Binding-site contacts:
Ligand atom C5 contacts residue ASN372 of chain 1.C at 2.9 Å.
Ligand atom O6 contacts residue ASN372 of chain 1.C at 4.0 Å.
Ligand atom C2 contacts residue ASN372 of chain 1.C at 2.5 Å.
Ligand atom C8 contacts residue GLU373 of chain 1.C at 4.2 Å.
Ligand atom N2 contacts residue ASN372 of chain 1.C at 3.6 Å (h-bond).
Ligand atom O5 contacts residue ASN372 of chain 1.C at 2.4 Å (h-bond).
Ligand atom O3 contacts residue ASN372 of chain 1.C at 4.5 Å.
Ligand atom C6 contacts residue ASN372 of chain 1.C at 2.7 Å.
Ligand atom C4 contacts residue ASN372 of chain 1.C at 3.2 Å.
Ligand atom C1 contacts residue ASN372 of chain 1.C at 1.4 Å.
Ligand atom C3 contacts residue ASN372 of chain 1.C at 3.4 Å.
Ligand atom C6 contacts residue GLU373 of chain 1.C at 4.2 Å.
Ligand atom O6 contacts residue GLU373 of chain 1.C at 4.5 Å.
Ligand atom O7 contacts residue ASN372 of chain 1.C at 4.4 Å.

Sequence of chain 1.C:
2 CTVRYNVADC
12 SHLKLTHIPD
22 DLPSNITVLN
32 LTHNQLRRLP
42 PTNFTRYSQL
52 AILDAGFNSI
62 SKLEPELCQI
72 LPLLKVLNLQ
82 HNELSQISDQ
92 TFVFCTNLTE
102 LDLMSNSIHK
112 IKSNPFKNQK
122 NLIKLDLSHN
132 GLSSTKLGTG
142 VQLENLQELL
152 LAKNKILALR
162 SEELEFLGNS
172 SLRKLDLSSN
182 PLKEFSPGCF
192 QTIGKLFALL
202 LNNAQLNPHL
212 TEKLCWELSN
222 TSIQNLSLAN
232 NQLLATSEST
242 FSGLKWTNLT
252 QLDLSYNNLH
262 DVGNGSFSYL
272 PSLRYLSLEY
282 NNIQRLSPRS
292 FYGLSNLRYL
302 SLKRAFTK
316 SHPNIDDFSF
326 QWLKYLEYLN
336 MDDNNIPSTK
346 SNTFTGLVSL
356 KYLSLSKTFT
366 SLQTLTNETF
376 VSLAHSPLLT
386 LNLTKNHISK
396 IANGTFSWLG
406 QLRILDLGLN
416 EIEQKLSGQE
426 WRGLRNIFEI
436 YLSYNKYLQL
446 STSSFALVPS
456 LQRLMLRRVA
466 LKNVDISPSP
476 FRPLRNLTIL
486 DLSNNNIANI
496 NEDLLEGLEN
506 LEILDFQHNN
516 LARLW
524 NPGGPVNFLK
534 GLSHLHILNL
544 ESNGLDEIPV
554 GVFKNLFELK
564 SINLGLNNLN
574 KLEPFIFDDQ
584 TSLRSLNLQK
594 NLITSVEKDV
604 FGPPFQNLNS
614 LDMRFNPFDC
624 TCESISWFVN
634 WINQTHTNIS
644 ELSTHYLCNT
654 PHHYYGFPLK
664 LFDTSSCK

This small molecule binds to this protein.
Small molecule (SMILES): CC(=O)N[C@H]1[C@@H](O[C@H]2[C@H](O)[C@@H](NC(C)=O)CO[C@@H]2CO)O[C@H](CO)[C@@H](O)[C@@H]1O